Sequence of chain 3.D:
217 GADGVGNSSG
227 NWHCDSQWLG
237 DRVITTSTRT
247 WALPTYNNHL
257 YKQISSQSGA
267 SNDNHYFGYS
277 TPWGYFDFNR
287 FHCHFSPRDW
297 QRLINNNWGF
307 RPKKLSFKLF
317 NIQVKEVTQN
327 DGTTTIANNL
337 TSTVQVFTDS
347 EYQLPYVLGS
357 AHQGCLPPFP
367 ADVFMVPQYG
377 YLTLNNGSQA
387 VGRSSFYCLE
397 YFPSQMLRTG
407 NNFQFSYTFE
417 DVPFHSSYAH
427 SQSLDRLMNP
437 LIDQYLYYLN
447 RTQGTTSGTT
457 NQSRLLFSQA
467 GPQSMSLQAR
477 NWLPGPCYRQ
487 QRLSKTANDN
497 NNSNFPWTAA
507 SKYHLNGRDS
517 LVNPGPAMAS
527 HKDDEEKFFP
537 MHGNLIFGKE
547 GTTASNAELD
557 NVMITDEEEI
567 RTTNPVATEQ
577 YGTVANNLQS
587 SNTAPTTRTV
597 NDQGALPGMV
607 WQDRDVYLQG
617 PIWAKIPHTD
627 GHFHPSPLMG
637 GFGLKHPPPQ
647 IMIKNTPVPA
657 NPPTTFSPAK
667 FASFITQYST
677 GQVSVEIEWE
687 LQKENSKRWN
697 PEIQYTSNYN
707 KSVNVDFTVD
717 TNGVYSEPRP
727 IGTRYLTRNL

Binding-site contacts:
Ligand atom N7 contacts residue HIS630 of chain 3.D at 4.1 Å.
Ligand atom C8 contacts residue HIS630 of chain 3.D at 3.4 Å.
Ligand atom N6 contacts residue PHE638 of chain 3.D at 3.8 Å.
Ligand atom C2 contacts residue PRO419 of chain 3.D at 4.4 Å (hydrophobic).
Ligand atom O4' contacts residue PRO631 of chain 3.D at 3.8 Å.
Ligand atom O2P contacts residue HIS628 of chain 3.D at 4.3 Å.
Ligand atom N7 contacts residue PRO419 of chain 3.D at 4.4 Å.
Ligand atom N6 contacts residue GLY637 of chain 3.D at 4.1 Å.
Ligand atom O4' contacts residue HIS630 of chain 3.D at 4.4 Å.
Ligand atom N1 contacts residue VAL418 of chain 3.D at 3.8 Å.
Ligand atom C6 contacts residue VAL418 of chain 3.D at 3.8 Å (hydrophobic).
Ligand atom O2P contacts residue PRO631 of chain 3.D at 3.8 Å.
Ligand atom C5 contacts residue PRO631 of chain 3.D at 4.4 Å (hydrophobic).
Ligand atom C6 contacts residue GLY639 of chain 3.D at 3.7 Å.
Ligand atom O5' contacts residue PHE629 of chain 3.D at 4.2 Å.
Ligand atom N9 contacts residue HIS630 of chain 3.D at 4.2 Å.
Ligand atom N1 contacts residue PRO631 of chain 3.D at 4.2 Å.
Ligand atom N6 contacts residue GLY639 of chain 3.D at 2.8 Å (h-bond).
Ligand atom N1 contacts residue GLY639 of chain 3.D at 2.9 Å (h-bond).
Ligand atom C6 contacts residue SER632 of chain 3.D at 4.3 Å.
Ligand atom N7 contacts residue ASP609 of chain 3.D at 4.4 Å.
Ligand atom C4 contacts residue PRO419 of chain 3.D at 4.2 Å (hydrophobic).
Ligand atom C8 contacts residue PRO419 of chain 3.D at 4.3 Å (hydrophobic).
Ligand atom C5 contacts residue SER632 of chain 3.D at 4.3 Å.
Ligand atom N3 contacts residue PRO419 of chain 3.D at 4.3 Å.
Ligand atom N9 contacts residue PRO419 of chain 3.D at 4.2 Å.
Ligand atom N6 contacts residue VAL418 of chain 3.D at 3.6 Å.
Ligand atom N7 contacts residue SER632 of chain 3.D at 3.8 Å.
Ligand atom C1' contacts residue HIS630 of chain 3.D at 4.0 Å.
Ligand atom N6 contacts residue SER632 of chain 3.D at 3.9 Å.
Ligand atom N1 contacts residue ILE622 of chain 3.D at 4.4 Å.
Ligand atom C2' contacts residue PRO419 of chain 3.D at 4.0 Å (hydrophobic).
Ligand atom N6 contacts residue PRO631 of chain 3.D at 3.9 Å.
Ligand atom O5' contacts residue PRO631 of chain 3.D at 4.1 Å.
Ligand atom C6 contacts residue PRO631 of chain 3.D at 4.0 Å (hydrophobic).
Ligand atom C6 contacts residue PRO419 of chain 3.D at 4.4 Å (hydrophobic).
Ligand atom O2P contacts residue PHE629 of chain 3.D at 4.0 Å.
Ligand atom C5 contacts residue PRO419 of chain 3.D at 4.2 Å (hydrophobic).
Ligand atom C2 contacts residue GLY639 of chain 3.D at 3.7 Å.
Ligand atom N6 contacts residue PRO633 of chain 3.D at 4.2 Å.

A protein and the small-molecule ligand that binds it are described below.
Small molecule (SMILES): Nc1ncnc2c1ncn2[C@H]1C[C@H](O)[C@@H](COP(=O)(O)O)O1